Binding-site contacts:
Ligand atom CB contacts residue ASP141 of chain 1.A at 4.1 Å.
Ligand atom OXT contacts residue ARG121 of chain 1.A at 2.6 Å (salt-bridge).
Ligand atom O contacts residue VAL140 of chain 1.A at 4.1 Å.
Ligand atom O contacts residue PHE139 of chain 1.A at 3.6 Å.
Ligand atom C contacts residue ALA142 of chain 1.A at 4.0 Å (hydrophobic).
Ligand atom CB contacts residue TYR116 of chain 1.A at 4.2 Å (hydrophobic).
Ligand atom O contacts residue ASP141 of chain 1.A at 3.8 Å.
Ligand atom CB contacts residue MET112 of chain 1.A at 4.1 Å (hydrophobic).
Ligand atom CG contacts residue TYR95 of chain 1.A at 3.7 Å (hydrophobic).
Ligand atom CD contacts residue ILE148 of chain 1.A at 4.1 Å (hydrophobic).
Ligand atom N contacts residue SER93 of chain 1.A at 3.1 Å (h-bond).
Ligand atom CD contacts residue TYR95 of chain 1.A at 4.1 Å (hydrophobic).
Ligand atom O contacts residue TRP123 of chain 1.A at 4.4 Å.
Ligand atom O contacts residue ARG121 of chain 1.A at 2.6 Å (salt-bridge).
Ligand atom OXT contacts residue TRP123 of chain 1.A at 2.9 Å (h-bond).
Ligand atom C contacts residue TYR116 of chain 1.A at 3.4 Å (hydrophobic).
Ligand atom N contacts residue TYR95 of chain 1.A at 3.4 Å.
Ligand atom C contacts residue ARG121 of chain 1.A at 3.4 Å.
Ligand atom O contacts residue ALA142 of chain 1.A at 3.0 Å (h-bond).
Ligand atom CB contacts residue TYR95 of chain 1.A at 4.2 Å (hydrophobic).
Ligand atom CG contacts residue TYR116 of chain 1.A at 3.6 Å (hydrophobic).
Ligand atom CB contacts residue ASP168 of chain 1.A at 4.3 Å.
Ligand atom N contacts residue ASP168 of chain 1.A at 2.8 Å (salt-bridge).
Ligand atom CG contacts residue TRP123 of chain 1.A at 3.5 Å (hydrophobic).
Ligand atom C contacts residue PHE139 of chain 1.A at 4.2 Å (hydrophobic).
Ligand atom OXT contacts residue ALA142 of chain 1.A at 4.2 Å.
Ligand atom N contacts residue ASP141 of chain 1.A at 3.3 Å (salt-bridge).
Ligand atom CD contacts residue ASP168 of chain 1.A at 3.2 Å.
Ligand atom CB contacts residue PHE104 of chain 1.A at 4.1 Å (hydrophobic).
Ligand atom CD contacts residue ASP141 of chain 1.A at 3.0 Å.
Ligand atom N contacts residue MET106 of chain 1.A at 3.4 Å (h-bond).
Ligand atom CD contacts residue MET106 of chain 1.A at 4.5 Å (hydrophobic).
Ligand atom C contacts residue TRP123 of chain 1.A at 3.4 Å (hydrophobic).
Ligand atom OXT contacts residue TYR116 of chain 1.A at 2.6 Å (h-bond).

This small molecule binds to this protein.
Small molecule (SMILES): NCCCC(=O)O

Sequence of chain 1.A:
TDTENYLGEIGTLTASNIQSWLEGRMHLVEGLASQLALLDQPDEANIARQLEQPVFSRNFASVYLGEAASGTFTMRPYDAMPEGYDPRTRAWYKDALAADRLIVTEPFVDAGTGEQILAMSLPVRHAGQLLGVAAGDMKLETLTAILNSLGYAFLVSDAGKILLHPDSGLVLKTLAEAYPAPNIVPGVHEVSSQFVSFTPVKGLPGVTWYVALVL